Sequence of chain 1.A:
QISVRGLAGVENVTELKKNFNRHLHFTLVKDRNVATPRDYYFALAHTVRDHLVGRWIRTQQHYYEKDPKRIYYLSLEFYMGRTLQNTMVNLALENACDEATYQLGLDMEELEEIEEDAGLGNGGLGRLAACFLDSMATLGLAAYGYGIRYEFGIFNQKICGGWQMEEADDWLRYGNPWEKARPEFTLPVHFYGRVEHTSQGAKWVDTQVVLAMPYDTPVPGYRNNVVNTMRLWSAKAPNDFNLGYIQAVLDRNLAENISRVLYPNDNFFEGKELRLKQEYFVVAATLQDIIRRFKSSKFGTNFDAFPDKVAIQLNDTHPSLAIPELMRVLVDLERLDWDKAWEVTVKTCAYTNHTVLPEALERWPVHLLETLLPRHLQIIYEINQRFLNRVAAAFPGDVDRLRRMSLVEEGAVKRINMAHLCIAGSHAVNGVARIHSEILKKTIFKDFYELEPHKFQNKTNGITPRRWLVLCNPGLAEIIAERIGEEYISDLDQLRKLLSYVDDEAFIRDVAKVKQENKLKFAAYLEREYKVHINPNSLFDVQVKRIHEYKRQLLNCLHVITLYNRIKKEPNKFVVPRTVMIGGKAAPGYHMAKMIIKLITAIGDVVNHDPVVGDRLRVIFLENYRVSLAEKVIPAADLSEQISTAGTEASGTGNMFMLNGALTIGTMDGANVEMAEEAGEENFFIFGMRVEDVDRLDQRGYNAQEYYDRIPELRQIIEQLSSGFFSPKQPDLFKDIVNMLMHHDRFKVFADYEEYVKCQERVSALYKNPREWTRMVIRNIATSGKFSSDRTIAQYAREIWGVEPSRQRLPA

Sequence of chain 2.A:
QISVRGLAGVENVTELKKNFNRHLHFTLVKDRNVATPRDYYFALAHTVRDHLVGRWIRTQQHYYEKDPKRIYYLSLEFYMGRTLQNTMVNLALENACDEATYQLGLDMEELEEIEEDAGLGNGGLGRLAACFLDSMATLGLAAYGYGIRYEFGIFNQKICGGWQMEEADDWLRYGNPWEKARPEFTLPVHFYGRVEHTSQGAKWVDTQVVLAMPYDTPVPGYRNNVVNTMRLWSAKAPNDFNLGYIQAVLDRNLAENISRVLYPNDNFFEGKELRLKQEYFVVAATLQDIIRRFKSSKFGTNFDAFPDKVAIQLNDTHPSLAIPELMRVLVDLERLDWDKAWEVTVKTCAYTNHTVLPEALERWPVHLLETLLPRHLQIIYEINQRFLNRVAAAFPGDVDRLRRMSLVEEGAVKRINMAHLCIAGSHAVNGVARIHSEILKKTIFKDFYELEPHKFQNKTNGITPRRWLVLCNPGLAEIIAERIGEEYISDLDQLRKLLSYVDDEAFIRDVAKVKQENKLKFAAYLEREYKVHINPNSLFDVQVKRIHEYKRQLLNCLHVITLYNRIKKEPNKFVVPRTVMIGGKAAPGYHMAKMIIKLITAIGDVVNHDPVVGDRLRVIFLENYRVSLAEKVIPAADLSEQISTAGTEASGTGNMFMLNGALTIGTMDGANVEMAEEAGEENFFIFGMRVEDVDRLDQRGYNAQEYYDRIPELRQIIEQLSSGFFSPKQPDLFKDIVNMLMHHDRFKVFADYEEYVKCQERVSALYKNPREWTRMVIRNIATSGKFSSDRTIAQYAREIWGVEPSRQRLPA

Binding-site contacts:
Ligand atom C4 contacts residue ARG309 of chain 1.A at 3.8 Å.
Ligand atom O3' contacts residue TYR75 of chain 1.A at 4.4 Å.
Ligand atom O3' contacts residue VAL45 of chain 2.A at 3.9 Å.
Ligand atom N3 contacts residue ARG310 of chain 1.A at 3.1 Å (salt-bridge).
Ligand atom C2 contacts residue ARG309 of chain 1.A at 3.6 Å.
Ligand atom C4' contacts residue TYR75 of chain 1.A at 3.7 Å (hydrophobic).
Ligand atom O4 contacts residue ARG309 of chain 1.A at 3.7 Å.
Ligand atom C4 contacts residue ARG242 of chain 1.A at 4.1 Å.
Ligand atom C5' contacts residue TYR75 of chain 1.A at 3.8 Å (hydrophobic).
Ligand atom O5' contacts residue GLN71 of chain 1.A at 4.2 Å.
Ligand atom O4 contacts residue ARG310 of chain 1.A at 2.9 Å (salt-bridge).
Ligand atom C2 contacts residue ARG310 of chain 1.A at 3.8 Å.
Ligand atom C4 contacts residue ARG310 of chain 1.A at 3.5 Å.
Ligand atom N5 contacts residue PHE196 of chain 1.A at 4.4 Å.
Ligand atom C5' contacts residue GLN71 of chain 1.A at 4.5 Å.
Ligand atom O4 contacts residue ARG242 of chain 1.A at 3.0 Å (salt-bridge).
Ligand atom O4' contacts residue TYR75 of chain 1.A at 4.2 Å.
Ligand atom O5' contacts residue VAL45 of chain 2.A at 4.0 Å.
Ligand atom N3 contacts residue ARG309 of chain 1.A at 3.2 Å (salt-bridge).
Ligand atom O2 contacts residue ARG309 of chain 1.A at 3.4 Å (salt-bridge).
Ligand atom C3' contacts residue VAL45 of chain 2.A at 3.8 Å (hydrophobic).
Ligand atom C5' contacts residue VAL45 of chain 2.A at 4.3 Å (hydrophobic).
Ligand atom N5 contacts residue ARG242 of chain 1.A at 4.5 Å.
Ligand atom O2 contacts residue ARG310 of chain 1.A at 3.5 Å.

The small molecule below binds the protein below.
Small molecule (SMILES): O=c1[nH]c(=O)n([C@@H]2O[C@H](CO)[C@@H](O)[C@H]2O)c(=O)[nH]1